Binding-site contacts:
Ligand atom N2 contacts residue ASN154 of chain 1.F at 2.8 Å (h-bond).
Ligand atom O5 contacts residue ASN154 of chain 1.F at 2.3 Å (h-bond).
Ligand atom C5 contacts residue ASN154 of chain 1.F at 3.6 Å.
Ligand atom C7 contacts residue ASN154 of chain 1.F at 3.5 Å.
Ligand atom C3 contacts residue ASN154 of chain 1.F at 3.7 Å.
Ligand atom C4 contacts residue ASN154 of chain 1.F at 4.2 Å.
Ligand atom C8 contacts residue GLN132 of chain 1.F at 3.7 Å.
Ligand atom C2 contacts residue ASN154 of chain 1.F at 2.4 Å.
Ligand atom C1 contacts residue ASN154 of chain 1.F at 1.4 Å.
Ligand atom O7 contacts residue ASN154 of chain 1.F at 3.7 Å.

A protein and the small-molecule ligand that binds it are described below.
Small molecule (SMILES): CC(=O)N[C@@H]1[C@@H](O)[C@H](O)[C@@H](CO)O[C@H]1O

Sequence of chain 1.F:
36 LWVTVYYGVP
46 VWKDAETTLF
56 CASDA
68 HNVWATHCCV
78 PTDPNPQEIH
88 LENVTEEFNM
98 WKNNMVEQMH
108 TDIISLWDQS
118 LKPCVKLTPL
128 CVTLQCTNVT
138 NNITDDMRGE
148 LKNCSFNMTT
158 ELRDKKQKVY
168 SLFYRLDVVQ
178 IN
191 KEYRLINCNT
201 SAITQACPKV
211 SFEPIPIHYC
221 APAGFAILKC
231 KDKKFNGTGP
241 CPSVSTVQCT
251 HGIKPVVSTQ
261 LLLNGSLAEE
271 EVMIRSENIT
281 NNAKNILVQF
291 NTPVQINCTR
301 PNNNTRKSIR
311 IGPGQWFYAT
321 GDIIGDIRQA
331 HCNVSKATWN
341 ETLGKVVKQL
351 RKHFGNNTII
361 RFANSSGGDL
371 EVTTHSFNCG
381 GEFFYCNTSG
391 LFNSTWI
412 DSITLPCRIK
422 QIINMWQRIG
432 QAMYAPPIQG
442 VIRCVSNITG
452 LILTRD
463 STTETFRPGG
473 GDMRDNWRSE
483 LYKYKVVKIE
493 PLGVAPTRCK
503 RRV